This protein binds this small molecule.
Small molecule (SMILES): O=C(O)C1=C[C@@H](O)[C@@H](O)[C@H](O)C1

Binding-site contacts:
Ligand atom C6 contacts residue LYS69 of chain 1.A at 3.9 Å.
Ligand atom O2 contacts residue SER20 of chain 1.A at 2.7 Å (h-bond).
Ligand atom C4 contacts residue THR65 of chain 1.A at 3.8 Å.
Ligand atom O2 contacts residue SER18 of chain 1.A at 2.5 Å (h-bond).
Ligand atom C1 contacts residue SER18 of chain 1.A at 3.6 Å.
Ligand atom C9 contacts residue GLN243 of chain 1.A at 3.6 Å.
Ligand atom C4 contacts residue SER20 of chain 1.A at 3.9 Å.
Ligand atom O7 contacts residue LYS69 of chain 1.A at 2.9 Å (salt-bridge).
Ligand atom C4 contacts residue LEU240 of chain 1.A at 3.5 Å (hydrophobic).
Ligand atom O7 contacts residue THR65 of chain 1.A at 2.7 Å (h-bond).
Ligand atom O3 contacts residue SER18 of chain 1.A at 3.9 Å.
Ligand atom C8 contacts residue GLN243 of chain 1.A at 3.4 Å.
Ligand atom O11 contacts residue VAL64 of chain 1.A at 4.0 Å.
Ligand atom O11 contacts residue GLN247 of chain 1.A at 3.1 Å (h-bond).
Ligand atom C9 contacts residue ASN90 of chain 1.A at 4.1 Å.
Ligand atom C9 contacts residue VAL64 of chain 1.A at 3.9 Å (hydrophobic).
Ligand atom C8 contacts residue ASP105 of chain 1.A at 3.7 Å.
Ligand atom C5 contacts residue THR65 of chain 1.A at 3.3 Å.
Ligand atom O3 contacts residue LEU240 of chain 1.A at 3.8 Å.
Ligand atom O12 contacts residue ASP105 of chain 1.A at 2.7 Å (salt-bridge).
Ligand atom C1 contacts residue LEU240 of chain 1.A at 3.5 Å (hydrophobic).
Ligand atom C10 contacts residue SER20 of chain 1.A at 3.4 Å.
Ligand atom C8 contacts residue ASN90 of chain 1.A at 3.9 Å.
Ligand atom C10 contacts residue GLN243 of chain 1.A at 4.1 Å.
Ligand atom O11 contacts residue GLN243 of chain 1.A at 2.9 Å (h-bond).
Ligand atom O2 contacts residue LEU240 of chain 1.A at 4.0 Å.
Ligand atom C1 contacts residue SER20 of chain 1.A at 3.6 Å.
Ligand atom O7 contacts residue MET66 of chain 1.A at 4.0 Å.
Ligand atom O12 contacts residue LYS69 of chain 1.A at 3.2 Å (salt-bridge).
Ligand atom C5 contacts residue LEU240 of chain 1.A at 3.8 Å (hydrophobic).
Ligand atom O2 contacts residue VAL10 of chain 1.A at 3.8 Å.
Ligand atom C6 contacts residue ASP105 of chain 1.A at 4.1 Å.
Ligand atom O11 contacts residue ASN90 of chain 1.A at 3.3 Å (h-bond).
Ligand atom C9 contacts residue THR65 of chain 1.A at 4.1 Å.
Ligand atom C6 contacts residue THR65 of chain 1.A at 3.6 Å.
Ligand atom O11 contacts residue SER63 of chain 1.A at 3.8 Å.
Ligand atom O12 contacts residue GLN243 of chain 1.A at 3.5 Å (h-bond).
Ligand atom C10 contacts residue LEU240 of chain 1.A at 4.0 Å (hydrophobic).
Ligand atom O12 contacts residue ASN90 of chain 1.A at 2.9 Å (h-bond).
Ligand atom O3 contacts residue TYR215 of chain 1.A at 3.4 Å (h-bond).

Sequence of chain 1.A:
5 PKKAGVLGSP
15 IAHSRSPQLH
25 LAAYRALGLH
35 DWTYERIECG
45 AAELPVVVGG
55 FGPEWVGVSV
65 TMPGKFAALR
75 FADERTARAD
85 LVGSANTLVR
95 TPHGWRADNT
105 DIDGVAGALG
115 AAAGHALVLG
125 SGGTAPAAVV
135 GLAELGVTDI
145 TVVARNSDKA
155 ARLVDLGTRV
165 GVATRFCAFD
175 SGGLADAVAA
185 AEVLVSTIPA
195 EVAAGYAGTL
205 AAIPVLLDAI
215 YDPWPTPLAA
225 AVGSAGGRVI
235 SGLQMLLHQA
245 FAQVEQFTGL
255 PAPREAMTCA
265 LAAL